Sequence of chain 1.C:
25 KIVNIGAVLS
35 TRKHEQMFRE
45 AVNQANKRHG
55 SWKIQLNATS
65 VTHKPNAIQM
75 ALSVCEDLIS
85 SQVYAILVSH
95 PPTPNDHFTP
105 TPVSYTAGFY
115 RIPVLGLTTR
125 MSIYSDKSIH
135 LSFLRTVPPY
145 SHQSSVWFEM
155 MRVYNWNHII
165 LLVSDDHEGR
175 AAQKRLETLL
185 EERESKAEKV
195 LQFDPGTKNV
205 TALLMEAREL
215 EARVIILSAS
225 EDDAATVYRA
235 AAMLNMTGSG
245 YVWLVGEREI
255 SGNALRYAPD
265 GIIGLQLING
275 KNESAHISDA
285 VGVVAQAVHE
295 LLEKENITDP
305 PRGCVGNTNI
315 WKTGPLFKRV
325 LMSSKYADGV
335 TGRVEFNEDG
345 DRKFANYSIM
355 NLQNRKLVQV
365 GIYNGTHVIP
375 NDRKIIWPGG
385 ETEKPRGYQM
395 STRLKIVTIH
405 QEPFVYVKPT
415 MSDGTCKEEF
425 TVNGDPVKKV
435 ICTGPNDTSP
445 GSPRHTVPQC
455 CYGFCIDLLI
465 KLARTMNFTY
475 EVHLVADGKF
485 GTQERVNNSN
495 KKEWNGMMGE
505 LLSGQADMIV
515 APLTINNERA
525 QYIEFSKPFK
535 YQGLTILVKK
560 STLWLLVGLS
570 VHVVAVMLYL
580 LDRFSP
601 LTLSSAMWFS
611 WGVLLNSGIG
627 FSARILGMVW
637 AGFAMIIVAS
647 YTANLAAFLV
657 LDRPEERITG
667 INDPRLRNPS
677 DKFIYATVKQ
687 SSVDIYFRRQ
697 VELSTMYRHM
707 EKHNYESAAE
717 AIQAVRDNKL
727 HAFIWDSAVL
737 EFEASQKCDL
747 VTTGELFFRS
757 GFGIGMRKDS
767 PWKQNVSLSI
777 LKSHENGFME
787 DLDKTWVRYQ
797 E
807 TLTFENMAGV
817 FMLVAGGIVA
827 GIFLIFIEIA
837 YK

A small-molecule ligand and the protein it binds are described below.
Small molecule (SMILES): CC(=O)N[C@@H]1[C@@H](O)[C@H](O)[C@@H](CO)O[C@H]1O

Binding-site contacts:
Ligand atom C7 contacts residue ASN300 of chain 1.C at 3.4 Å.
Ligand atom C3 contacts residue ASN300 of chain 1.C at 3.8 Å.
Ligand atom O6 contacts residue ASN300 of chain 1.C at 4.4 Å.
Ligand atom N2 contacts residue ASN300 of chain 1.C at 2.9 Å (h-bond).
Ligand atom C4 contacts residue ASN300 of chain 1.C at 4.2 Å.
Ligand atom C2 contacts residue ASN300 of chain 1.C at 2.5 Å.
Ligand atom C1 contacts residue ASN300 of chain 1.C at 1.4 Å.
Ligand atom C8 contacts residue ASN300 of chain 1.C at 3.5 Å.
Ligand atom O7 contacts residue ASN300 of chain 1.C at 4.3 Å.
Ligand atom C5 contacts residue ASN300 of chain 1.C at 3.7 Å.
Ligand atom O5 contacts residue ASN300 of chain 1.C at 2.4 Å (h-bond).